The protein below binds the small molecule below.
Small molecule (SMILES): Cc1cc(OCCCc2c3n(c4c(-c5c(C)nn(C)c5C)c(Cl)ccc24)[C@H](C)CN(c2cn(C)c4ccc(C(=O)O)cc24)C3=O)cc(C)c1Cl

Sequence of chain 1.C:
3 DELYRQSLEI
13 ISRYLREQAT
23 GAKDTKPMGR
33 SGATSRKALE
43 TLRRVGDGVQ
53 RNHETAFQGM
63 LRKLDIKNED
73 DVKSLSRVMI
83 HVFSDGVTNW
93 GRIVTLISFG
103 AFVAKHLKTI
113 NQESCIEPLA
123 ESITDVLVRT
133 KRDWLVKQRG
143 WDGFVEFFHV

Binding-site contacts:
Ligand atom C32 contacts residue ALA58 of chain 1.C at 3.6 Å (hydrophobic).
Ligand atom C39 contacts residue ARG94 of chain 1.C at 3.5 Å.
Ligand atom C42 contacts residue ARG94 of chain 1.C at 3.5 Å.
Ligand atom C05 contacts residue PHE59 of chain 1.C at 3.7 Å (hydrophobic).
Ligand atom O48 contacts residue ASN91 of chain 1.C at 2.9 Å (h-bond).
Ligand atom O49 contacts residue ARG94 of chain 1.C at 3.4 Å (salt-bridge).
Ligand atom C10 contacts residue PHE85 of chain 1.C at 3.5 Å (hydrophobic).
Ligand atom C23 contacts residue MET81 of chain 1.C at 3.7 Å (hydrophobic).
Ligand atom C11 contacts residue VAL84 of chain 1.C at 3.6 Å (hydrophobic).
Ligand atom N30 contacts residue ALA58 of chain 1.C at 3.5 Å.
Ligand atom C39 contacts residue ASP87 of chain 1.C at 3.2 Å.
Ligand atom C40 contacts residue ARG94 of chain 1.C at 3.3 Å.
Ligand atom C41 contacts residue ARG94 of chain 1.C at 3.4 Å.
Ligand atom N38 contacts residue ARG94 of chain 1.C at 3.3 Å.
Ligand atom C26 contacts residue MET81 of chain 1.C at 3.6 Å (hydrophobic).
Ligand atom C31 contacts residue ALA58 of chain 1.C at 3.6 Å (hydrophobic).
Ligand atom O49 contacts residue GLY93 of chain 1.C at 3.6 Å.
Ligand atom O17 contacts residue VAL84 of chain 1.C at 3.7 Å.
Ligand atom C09 contacts residue LEU98 of chain 1.C at 3.7 Å (hydrophobic).
Ligand atom C47 contacts residue ASN91 of chain 1.C at 3.5 Å.
Ligand atom C27 contacts residue MET81 of chain 1.C at 3.7 Å (hydrophobic).
Ligand atom C24 contacts residue GLY102 of chain 1.C at 3.6 Å.
Ligand atom C24 contacts residue ILE125 of chain 1.C at 3.6 Å (hydrophobic).
Ligand atom CL04 contacts residue ALA58 of chain 1.C at 3.1 Å.
Ligand atom CL04 contacts residue PHE59 of chain 1.C at 3.6 Å.
Ligand atom C33 contacts residue HIS55 of chain 1.C at 3.5 Å.
Ligand atom C50 contacts residue ARG94 of chain 1.C at 3.7 Å.
Ligand atom O17 contacts residue ARG94 of chain 1.C at 2.7 Å (salt-bridge).
Ligand atom C25 contacts residue MET81 of chain 1.C at 3.7 Å (hydrophobic).
Ligand atom CL04 contacts residue MET62 of chain 1.C at 3.5 Å.
Ligand atom C21 contacts residue PHE101 of chain 1.C at 3.5 Å (hydrophobic).
Ligand atom O12 contacts residue LEU98 of chain 1.C at 3.5 Å.
Ligand atom C45 contacts residue ASN91 of chain 1.C at 3.7 Å.
Ligand atom C21 contacts residue MET81 of chain 1.C at 3.7 Å (hydrophobic).
Ligand atom C05 contacts residue PHE101 of chain 1.C at 3.6 Å (hydrophobic).
Ligand atom C44 contacts residue VAL89 of chain 1.C at 3.4 Å (hydrophobic).
Ligand atom C43 contacts residue ARG94 of chain 1.C at 3.5 Å.
Ligand atom C25 contacts residue LEU98 of chain 1.C at 3.5 Å (hydrophobic).
Ligand atom C23 contacts residue PHE101 of chain 1.C at 3.5 Å (hydrophobic).
Ligand atom C28 contacts residue MET81 of chain 1.C at 3.7 Å (hydrophobic).